Sequence of chain 1.D:
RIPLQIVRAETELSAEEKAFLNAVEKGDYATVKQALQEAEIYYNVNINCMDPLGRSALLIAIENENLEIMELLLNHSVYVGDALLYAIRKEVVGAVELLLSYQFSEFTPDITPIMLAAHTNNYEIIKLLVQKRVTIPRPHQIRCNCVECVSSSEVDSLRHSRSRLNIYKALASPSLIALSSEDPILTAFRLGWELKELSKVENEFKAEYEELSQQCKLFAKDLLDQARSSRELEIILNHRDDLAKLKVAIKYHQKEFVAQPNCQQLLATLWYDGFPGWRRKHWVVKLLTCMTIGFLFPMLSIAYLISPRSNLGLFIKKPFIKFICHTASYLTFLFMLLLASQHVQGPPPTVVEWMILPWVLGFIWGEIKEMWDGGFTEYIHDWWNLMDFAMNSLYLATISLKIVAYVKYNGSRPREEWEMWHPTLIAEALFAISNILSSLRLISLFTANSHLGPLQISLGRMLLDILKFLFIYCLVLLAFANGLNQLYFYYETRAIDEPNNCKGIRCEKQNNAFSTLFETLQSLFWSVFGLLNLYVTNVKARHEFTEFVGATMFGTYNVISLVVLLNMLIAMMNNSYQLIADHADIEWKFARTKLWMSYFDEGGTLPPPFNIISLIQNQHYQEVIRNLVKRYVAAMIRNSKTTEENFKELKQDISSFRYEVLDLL

The protein below binds the small molecule below.
Small molecule (SMILES): CC(C)CCC[C@@H](C)[C@H]1CC[C@H]2[C@@H]3CC=C4C[C@@H](OC(=O)CCC(=O)O)CC[C@]4(C)[C@H]3CC[C@]12C

Binding-site contacts:
Ligand atom CBB contacts residue LEU375 of chain 1.A at 4.1 Å (hydrophobic).
Ligand atom CAI contacts residue PHE497 of chain 1.A at 4.3 Å (hydrophobic).
Ligand atom CAV contacts residue LEU496 of chain 1.A at 4.0 Å (hydrophobic).
Ligand atom CAY contacts residue ASN500 of chain 1.A at 4.2 Å.
Ligand atom CAY contacts residue ALA499 of chain 1.A at 4.0 Å (hydrophobic).
Ligand atom CAK contacts residue PHE497 of chain 1.A at 3.8 Å (hydrophobic).
Ligand atom CAZ contacts residue LEU496 of chain 1.A at 4.0 Å (hydrophobic).
Ligand atom OAF contacts residue PHE364 of chain 1.A at 4.2 Å.
Ligand atom OAG contacts residue ALA499 of chain 1.A at 3.9 Å.
Ligand atom CAV contacts residue ALA499 of chain 1.A at 3.9 Å (hydrophobic).
Ligand atom CAC contacts residue LEU375 of chain 1.A at 4.2 Å (hydrophobic).
Ligand atom CAX contacts residue ALA499 of chain 1.A at 3.8 Å (hydrophobic).
Ligand atom CAD contacts residue THR371 of chain 1.A at 3.5 Å.
Ligand atom CAD contacts residue LEU496 of chain 1.A at 3.8 Å (hydrophobic).
Ligand atom OAH contacts residue TRP315 of chain 1.A at 3.2 Å (h-bond).
Ligand atom OAG contacts residue ASN500 of chain 1.A at 3.0 Å (h-bond).
Ligand atom CAL contacts residue TYR316 of chain 1.A at 4.2 Å (hydrophobic).
Ligand atom CAP contacts residue LEU526 of chain 1.D at 4.0 Å (hydrophobic).
Ligand atom CAL contacts residue ALA499 of chain 1.A at 4.1 Å (hydrophobic).
Ligand atom CAQ contacts residue PHE497 of chain 1.A at 3.7 Å (hydrophobic).
Ligand atom OAH contacts residue TYR316 of chain 1.A at 3.0 Å (h-bond).
Ligand atom CBB contacts residue LEU493 of chain 1.A at 4.3 Å (hydrophobic).
Ligand atom CAN contacts residue LEU529 of chain 1.D at 4.0 Å (hydrophobic).
Ligand atom CBA contacts residue CYS525 of chain 1.D at 4.1 Å (hydrophobic).
Ligand atom CAB contacts residue CYS525 of chain 1.D at 4.2 Å (hydrophobic).
Ligand atom CAV contacts residue ASN500 of chain 1.A at 4.2 Å.
Ligand atom CAB contacts residue PHE522 of chain 1.D at 4.2 Å (hydrophobic).
Ligand atom OAF contacts residue ALA499 of chain 1.A at 3.1 Å (h-bond).
Ligand atom CAX contacts residue TYR316 of chain 1.A at 3.9 Å (hydrophobic).
Ligand atom CAO contacts residue LEU493 of chain 1.A at 4.2 Å (hydrophobic).
Ligand atom CAK contacts residue LEU503 of chain 1.A at 4.3 Å (hydrophobic).
Ligand atom CAP contacts residue LEU493 of chain 1.A at 4.3 Å (hydrophobic).
Ligand atom CAQ contacts residue LEU526 of chain 1.D at 4.1 Å (hydrophobic).
Ligand atom CAE contacts residue LEU493 of chain 1.A at 3.8 Å (hydrophobic).
Ligand atom CAE contacts residue LEU375 of chain 1.A at 3.6 Å (hydrophobic).
Ligand atom OAH contacts residue PHE364 of chain 1.A at 3.3 Å.
Ligand atom CAX contacts residue TRP315 of chain 1.A at 4.3 Å (hydrophobic).
Ligand atom CAI contacts residue LEU496 of chain 1.A at 3.4 Å (hydrophobic).
Ligand atom CAX contacts residue PHE364 of chain 1.A at 3.9 Å (hydrophobic).
Ligand atom OAW contacts residue ALA499 of chain 1.A at 4.1 Å.

Sequence of chain 1.A:
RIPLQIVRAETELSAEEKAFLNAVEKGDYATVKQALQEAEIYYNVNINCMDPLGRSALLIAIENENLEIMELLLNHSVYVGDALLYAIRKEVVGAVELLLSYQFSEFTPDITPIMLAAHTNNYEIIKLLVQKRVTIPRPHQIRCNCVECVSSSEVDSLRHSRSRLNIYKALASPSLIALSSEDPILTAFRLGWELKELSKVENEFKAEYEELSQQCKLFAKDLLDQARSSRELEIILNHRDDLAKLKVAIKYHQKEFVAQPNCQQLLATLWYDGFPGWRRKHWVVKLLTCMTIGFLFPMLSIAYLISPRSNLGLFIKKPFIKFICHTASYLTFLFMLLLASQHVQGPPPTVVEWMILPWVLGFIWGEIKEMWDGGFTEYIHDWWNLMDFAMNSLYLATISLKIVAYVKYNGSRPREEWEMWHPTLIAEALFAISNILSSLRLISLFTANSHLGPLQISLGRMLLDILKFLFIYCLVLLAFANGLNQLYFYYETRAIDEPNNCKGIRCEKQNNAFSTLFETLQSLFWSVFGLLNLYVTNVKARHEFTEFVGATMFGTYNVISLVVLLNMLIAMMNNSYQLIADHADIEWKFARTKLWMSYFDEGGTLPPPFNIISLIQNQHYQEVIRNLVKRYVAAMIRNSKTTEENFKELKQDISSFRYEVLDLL